Binding-site contacts:
Ligand atom C4 contacts residue ASN74 of chain 1.A at 4.3 Å.
Ligand atom C1 contacts residue ASN74 of chain 1.A at 1.4 Å.
Ligand atom O5 contacts residue SER76 of chain 1.A at 3.9 Å.
Ligand atom C5 contacts residue SER76 of chain 1.A at 3.5 Å.
Ligand atom C5 contacts residue ASN74 of chain 1.A at 3.6 Å.
Ligand atom C3 contacts residue ASN74 of chain 1.A at 3.9 Å.
Ligand atom C6 contacts residue HIS77 of chain 1.A at 4.0 Å.
Ligand atom C1 contacts residue SER76 of chain 1.A at 3.8 Å.
Ligand atom C6 contacts residue SER76 of chain 1.A at 3.8 Å.
Ligand atom C2 contacts residue ASN74 of chain 1.A at 2.5 Å.
Ligand atom O5 contacts residue ASN74 of chain 1.A at 2.4 Å (h-bond).
Ligand atom O7 contacts residue ASN74 of chain 1.A at 3.4 Å (h-bond).
Ligand atom C7 contacts residue ASN74 of chain 1.A at 3.4 Å.
Ligand atom N2 contacts residue ASN74 of chain 1.A at 3.1 Å (h-bond).
Ligand atom C8 contacts residue ASN74 of chain 1.A at 4.4 Å.

A small-molecule ligand and the protein it binds are described below.
Small molecule (SMILES): CC(=O)N[C@@H]1[C@@H](O)[C@H](O)[C@@H](CO)O[C@H]1O

Sequence of chain 1.A:
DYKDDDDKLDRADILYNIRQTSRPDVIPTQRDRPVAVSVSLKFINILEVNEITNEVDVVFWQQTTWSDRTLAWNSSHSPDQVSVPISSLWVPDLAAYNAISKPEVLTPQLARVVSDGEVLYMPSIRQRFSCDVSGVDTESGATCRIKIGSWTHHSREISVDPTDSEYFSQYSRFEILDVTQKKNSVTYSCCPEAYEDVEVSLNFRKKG